Sequence of chain 1.A:
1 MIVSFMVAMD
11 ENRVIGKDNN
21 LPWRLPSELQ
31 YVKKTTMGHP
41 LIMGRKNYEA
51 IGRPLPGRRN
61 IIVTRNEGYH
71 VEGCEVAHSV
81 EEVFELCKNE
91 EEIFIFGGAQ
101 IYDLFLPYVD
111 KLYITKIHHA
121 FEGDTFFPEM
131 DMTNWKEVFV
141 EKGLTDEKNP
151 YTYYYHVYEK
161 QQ

A protein and the small-molecule ligand that binds it are described below.
Small molecule (SMILES): CN(Cc1cnc2nc(N)nc(N)c2n1)c1ccc(C(=O)N[C@@H](CCC(=O)O)C(=O)O)cc1

Binding-site contacts:
Ligand atom O1 contacts residue ARG58 of chain 1.A at 2.8 Å (salt-bridge).
Ligand atom CA contacts residue ARG53 of chain 1.A at 3.8 Å.
Ligand atom CT contacts residue ARG58 of chain 1.A at 3.5 Å.
Ligand atom O contacts residue ARG53 of chain 1.A at 2.4 Å (salt-bridge).
Ligand atom O2 contacts residue LEU55 of chain 1.A at 3.7 Å.
Ligand atom N10 contacts residue ILE51 of chain 1.A at 3.7 Å.
Ligand atom O1 contacts residue LYS33 of chain 1.A at 3.8 Å.
Ligand atom NA2 contacts residue VAL7 of chain 1.A at 3.5 Å.
Ligand atom NA2 contacts residue THR115 of chain 1.A at 3.7 Å.
Ligand atom N5 contacts residue PHE96 of chain 1.A at 3.7 Å.
Ligand atom CB contacts residue LEU29 of chain 1.A at 3.4 Å (hydrophobic).
Ligand atom NA2 contacts residue GLU28 of chain 1.A at 2.8 Å (salt-bridge).
Ligand atom NA2 contacts residue ALA8 of chain 1.A at 3.5 Å.
Ligand atom NA4 contacts residue MET6 of chain 1.A at 2.9 Å (h-bond).
Ligand atom NA2 contacts residue VAL32 of chain 1.A at 3.3 Å.
Ligand atom OE1 contacts residue ARG53 of chain 1.A at 3.6 Å (salt-bridge).
Ligand atom N1 contacts residue ALA8 of chain 1.A at 3.6 Å.
Ligand atom C2 contacts residue GLU28 of chain 1.A at 3.4 Å.
Ligand atom C2 contacts residue ALA8 of chain 1.A at 3.6 Å (hydrophobic).
Ligand atom C2 contacts residue VAL7 of chain 1.A at 3.8 Å (hydrophobic).
Ligand atom N8 contacts residue LEU29 of chain 1.A at 3.4 Å.
Ligand atom N1 contacts residue GLU28 of chain 1.A at 2.6 Å (salt-bridge).
Ligand atom C7 contacts residue LEU21 of chain 1.A at 3.8 Å (hydrophobic).
Ligand atom C2 contacts residue VAL32 of chain 1.A at 3.4 Å (hydrophobic).
Ligand atom N8 contacts residue GLU28 of chain 1.A at 3.8 Å.
Ligand atom C contacts residue ARG53 of chain 1.A at 3.5 Å.
Ligand atom N3 contacts residue ALA8 of chain 1.A at 3.5 Å (h-bond).
Ligand atom NA4 contacts residue TYR102 of chain 1.A at 3.8 Å.
Ligand atom NA4 contacts residue PHE96 of chain 1.A at 2.8 Å (h-bond).
Ligand atom N1 contacts residue VAL32 of chain 1.A at 3.5 Å.
Ligand atom C8A contacts residue GLU28 of chain 1.A at 3.6 Å.
Ligand atom N3 contacts residue VAL7 of chain 1.A at 3.5 Å (h-bond).
Ligand atom C7 contacts residue LEU29 of chain 1.A at 3.7 Å (hydrophobic).
Ligand atom O2 contacts residue ARG58 of chain 1.A at 2.8 Å (salt-bridge).
Ligand atom C14 contacts residue ILE51 of chain 1.A at 3.7 Å (hydrophobic).
Ligand atom O2 contacts residue LYS33 of chain 1.A at 3.8 Å.
Ligand atom CT contacts residue LEU55 of chain 1.A at 3.7 Å (hydrophobic).
Ligand atom O1 contacts residue LEU55 of chain 1.A at 3.6 Å.
Ligand atom C4 contacts residue MET6 of chain 1.A at 3.8 Å (hydrophobic).
Ligand atom N3 contacts residue MET6 of chain 1.A at 3.7 Å.